The protein below binds the small molecule below.
Small molecule (SMILES): CC(C)C[C@H](NC(=O)[C@H](CCCCN)NC(=O)[C@H](CC(C)C)NC(=O)[C@H](CS)NC(=O)[C@H](CC(N)=O)NC(=O)[C@H](CCC(N)=O)NC(=O)[C@H](CCCCN)NC(=O)CN)C(=O)N[C@@H](C)C(=O)N[C@H](C=O)[C@@H](C)O

Sequence of chain 1.C:
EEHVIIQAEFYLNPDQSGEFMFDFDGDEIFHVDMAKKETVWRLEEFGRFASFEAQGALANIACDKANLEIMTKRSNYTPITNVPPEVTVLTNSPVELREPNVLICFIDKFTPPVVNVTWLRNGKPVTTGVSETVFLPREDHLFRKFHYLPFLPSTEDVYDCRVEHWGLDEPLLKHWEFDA

Sequence of chain 1.D:
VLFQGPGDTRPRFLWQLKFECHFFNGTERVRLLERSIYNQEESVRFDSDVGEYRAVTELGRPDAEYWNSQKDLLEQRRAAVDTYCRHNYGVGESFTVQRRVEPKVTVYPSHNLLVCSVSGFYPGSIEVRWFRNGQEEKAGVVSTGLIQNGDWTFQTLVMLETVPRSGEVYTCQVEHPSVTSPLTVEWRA

Binding-site contacts:
Ligand atom N contacts residue ASN62 of chain 1.C at 3.1 Å (h-bond).
Ligand atom CB contacts residue CYS65 of chain 1.C at 3.1 Å (hydrophobic).
Ligand atom CB contacts residue ASP63 of chain 1.D at 3.1 Å.
Ligand atom O contacts residue ASN62 of chain 1.C at 3.2 Å (h-bond).
Ligand atom CD1 contacts residue TYR53 of chain 1.D at 3.2 Å (hydrophobic).
Ligand atom O contacts residue ASN69 of chain 1.C at 2.7 Å (h-bond).
Ligand atom N contacts residue ASP63 of chain 1.D at 3.1 Å (salt-bridge).
Ligand atom N contacts residue GLU55 of chain 1.C at 3.1 Å (salt-bridge).
Ligand atom O contacts residue TYR84 of chain 1.D at 3.1 Å.
Ligand atom N contacts residue ASN88 of chain 1.D at 2.9 Å (h-bond).
Ligand atom CA contacts residue TYR66 of chain 1.D at 3.4 Å (hydrophobic).
Ligand atom C contacts residue CYS65 of chain 1.C at 3.5 Å (hydrophobic).
Ligand atom CD2 contacts residue ASP63 of chain 1.D at 3.1 Å.
Ligand atom CG contacts residue PHE19 of chain 1.D at 3.4 Å (hydrophobic).
Ligand atom SG contacts residue ASN69 of chain 1.C at 3.4 Å (h-bond).
Ligand atom OE1 contacts residue TYR84 of chain 1.D at 3.4 Å.
Ligand atom O contacts residue GLN9 of chain 1.C at 3.3 Å (h-bond).
Ligand atom N contacts residue ASN69 of chain 1.C at 3.1 Å (h-bond).
Ligand atom CB contacts residue GLN9 of chain 1.C at 3.4 Å.
Ligand atom SG contacts residue CYS65 of chain 1.C at 2.1 Å (h-bond).
Ligand atom CE contacts residue ASN62 of chain 1.C at 3.3 Å.
Ligand atom NZ contacts residue ASN62 of chain 1.C at 2.6 Å (h-bond).
Ligand atom O contacts residue ASN88 of chain 1.D at 3.3 Å (h-bond).
Ligand atom CB contacts residue TYR84 of chain 1.D at 3.5 Å (hydrophobic).
Ligand atom SG contacts residue ASP66 of chain 1.C at 3.5 Å (salt-bridge).
Ligand atom CB contacts residue ASN62 of chain 1.C at 3.5 Å.
Ligand atom NE2 contacts residue ARG77 of chain 1.D at 3.1 Å (salt-bridge).
Ligand atom CG contacts residue ARG77 of chain 1.D at 3.3 Å.
Ligand atom NE2 contacts residue GLN76 of chain 1.D at 3.5 Å (h-bond).
Ligand atom CG contacts residue ASN69 of chain 1.C at 3.4 Å.
Ligand atom N contacts residue GLN9 of chain 1.C at 3.3 Å (h-bond).
Ligand atom NZ contacts residue GLY58 of chain 1.C at 3.5 Å (h-bond).
Ligand atom CD2 contacts residue ARG77 of chain 1.D at 3.3 Å.
Ligand atom O contacts residue ARG76 of chain 1.C at 3.3 Å (salt-bridge).
Ligand atom CD1 contacts residue ARG77 of chain 1.D at 3.4 Å.
Ligand atom O contacts residue CYS65 of chain 1.C at 3.5 Å (h-bond).
Ligand atom CG contacts residue ASP63 of chain 1.D at 3.5 Å.
Ligand atom CA contacts residue ASP63 of chain 1.D at 3.5 Å.
Ligand atom O contacts residue TRP67 of chain 1.D at 3.0 Å (h-bond).
Ligand atom O contacts residue ARG77 of chain 1.D at 3.0 Å (salt-bridge).